Binding-site contacts:
Ligand atom C5 contacts residue ASP127 of chain 1.B at 3.4 Å.
Ligand atom S18 contacts residue GLU235 of chain 1.B at 4.0 Å.
Ligand atom O8 contacts residue PHE128 of chain 1.B at 3.2 Å.
Ligand atom C5 contacts residue GLU340 of chain 1.B at 4.0 Å.
Ligand atom O12 contacts residue TYR313 of chain 1.B at 3.8 Å.
Ligand atom O8 contacts residue ASN396 of chain 1.B at 3.7 Å.
Ligand atom C6 contacts residue GLU340 of chain 1.B at 3.5 Å.
Ligand atom C16 contacts residue TYR244 of chain 1.B at 3.7 Å (hydrophobic).
Ligand atom C6 contacts residue TRP381 of chain 1.B at 3.7 Å (hydrophobic).
Ligand atom C3 contacts residue TYR313 of chain 1.B at 3.8 Å (hydrophobic).
Ligand atom O10 contacts residue TRP381 of chain 1.B at 3.5 Å.
Ligand atom N2 contacts residue GLU340 of chain 1.B at 2.5 Å (salt-bridge).
Ligand atom N2 contacts residue GLU235 of chain 1.B at 2.7 Å (salt-bridge).
Ligand atom C5 contacts residue ASN396 of chain 1.B at 4.0 Å.
Ligand atom C7 contacts residue GLU235 of chain 1.B at 3.2 Å.
Ligand atom O10 contacts residue PHE246 of chain 1.B at 3.8 Å.
Ligand atom C6 contacts residue TRP179 of chain 1.B at 3.9 Å (hydrophobic).
Ligand atom C6 contacts residue ASP127 of chain 1.B at 3.5 Å.
Ligand atom C16 contacts residue PHE246 of chain 1.B at 3.5 Å (hydrophobic).
Ligand atom C3 contacts residue GLU235 of chain 1.B at 3.3 Å.
Ligand atom C16 contacts residue GLU235 of chain 1.B at 3.2 Å.
Ligand atom O12 contacts residue ASN396 of chain 1.B at 3.8 Å.
Ligand atom C7 contacts residue PHE246 of chain 1.B at 4.2 Å (hydrophobic).
Ligand atom N2 contacts residue TYR313 of chain 1.B at 4.1 Å.
Ligand atom C7 contacts residue ASN234 of chain 1.B at 3.8 Å.
Ligand atom C3 contacts residue GLU340 of chain 1.B at 3.2 Å.
Ligand atom O8 contacts residue ASP127 of chain 1.B at 2.7 Å (salt-bridge).
Ligand atom C1 contacts residue TYR313 of chain 1.B at 3.6 Å (hydrophobic).
Ligand atom C5 contacts residue PHE246 of chain 1.B at 3.9 Å (hydrophobic).
Ligand atom C4 contacts residue TYR313 of chain 1.B at 3.4 Å (hydrophobic).
Ligand atom C17 contacts residue TYR244 of chain 1.B at 4.1 Å (hydrophobic).
Ligand atom C7 contacts residue GLU340 of chain 1.B at 3.4 Å.
Ligand atom S18 contacts residue GLN284 of chain 1.B at 4.2 Å.
Ligand atom C17 contacts residue PHE246 of chain 1.B at 4.1 Å (hydrophobic).
Ligand atom O10 contacts residue ASP127 of chain 1.B at 2.3 Å (salt-bridge).
Ligand atom C4 contacts residue GLU340 of chain 1.B at 3.3 Å.
Ligand atom O8 contacts residue TRP381 of chain 1.B at 3.3 Å (h-bond).
Ligand atom O10 contacts residue TRP179 of chain 1.B at 3.0 Å (h-bond).
Ligand atom C7 contacts residue TRP179 of chain 1.B at 3.6 Å (hydrophobic).
Ligand atom S18 contacts residue TYR313 of chain 1.B at 3.8 Å.

Sequence of chain 1.B:
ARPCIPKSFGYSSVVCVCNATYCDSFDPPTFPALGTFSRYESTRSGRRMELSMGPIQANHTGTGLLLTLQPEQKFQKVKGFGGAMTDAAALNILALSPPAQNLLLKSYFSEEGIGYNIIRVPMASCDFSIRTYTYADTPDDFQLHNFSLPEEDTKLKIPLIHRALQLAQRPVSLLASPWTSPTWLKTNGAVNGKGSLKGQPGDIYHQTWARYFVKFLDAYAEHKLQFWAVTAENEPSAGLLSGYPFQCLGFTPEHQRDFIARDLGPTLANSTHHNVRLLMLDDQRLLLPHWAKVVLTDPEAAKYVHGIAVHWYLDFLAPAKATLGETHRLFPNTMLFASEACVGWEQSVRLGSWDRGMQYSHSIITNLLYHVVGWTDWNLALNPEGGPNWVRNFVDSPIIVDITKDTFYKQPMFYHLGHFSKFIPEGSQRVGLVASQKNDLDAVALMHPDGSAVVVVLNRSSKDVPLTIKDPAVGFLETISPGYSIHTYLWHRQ

This protein binds this small molecule.
Small molecule (SMILES): CSCC[C@H]1NC[C@@H](O)[C@H](O)[C@H]1O